Sequence of chain 1.A:
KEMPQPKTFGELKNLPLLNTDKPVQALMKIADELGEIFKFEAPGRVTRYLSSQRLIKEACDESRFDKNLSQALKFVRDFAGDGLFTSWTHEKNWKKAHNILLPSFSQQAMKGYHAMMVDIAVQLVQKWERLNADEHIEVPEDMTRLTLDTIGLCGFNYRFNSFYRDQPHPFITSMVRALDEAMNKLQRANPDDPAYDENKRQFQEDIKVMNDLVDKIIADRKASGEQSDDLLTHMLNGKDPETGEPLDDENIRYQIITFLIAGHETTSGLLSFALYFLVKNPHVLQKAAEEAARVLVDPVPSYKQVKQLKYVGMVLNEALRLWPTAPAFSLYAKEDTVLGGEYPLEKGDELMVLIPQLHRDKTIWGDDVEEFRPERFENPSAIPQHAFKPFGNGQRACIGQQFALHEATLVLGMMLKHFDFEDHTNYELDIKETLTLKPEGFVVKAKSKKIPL

A small-molecule ligand and the protein it binds are described below.
Small molecule (SMILES): O=C(O)[C@H](Cc1ccccc1)NC(=O)[C@@H]1CCCN1C(=O)CCC1CCCCC1

Binding-site contacts:
Ligand atom O3 contacts residue SER73 of chain 1.A at 3.6 Å.
Ligand atom O3 contacts residue LEU189 of chain 1.A at 3.6 Å.
Ligand atom C12 contacts residue ARG48 of chain 1.A at 3.5 Å.
Ligand atom C10 contacts residue ARG48 of chain 1.A at 3.2 Å.
Ligand atom C7 contacts residue LEU21 of chain 1.A at 3.5 Å (hydrophobic).
Ligand atom O3 contacts residue ALA75 of chain 1.A at 2.9 Å (h-bond).
Ligand atom C2 contacts residue ARG48 of chain 1.A at 3.6 Å.
Ligand atom C8 contacts residue LEU21 of chain 1.A at 3.5 Å (hydrophobic).
Ligand atom C12 contacts residue TYR52 of chain 1.A at 3.4 Å (hydrophobic).
Ligand atom O4 contacts residue ARG48 of chain 1.A at 2.6 Å (salt-bridge).
Ligand atom C9 contacts residue LEU21 of chain 1.A at 3.9 Å (hydrophobic).
Ligand atom C7 contacts residue ARG48 of chain 1.A at 3.5 Å.
Ligand atom O3 contacts residue GLN74 of chain 1.A at 3.5 Å (h-bond).
Ligand atom O15 contacts residue TYR52 of chain 1.A at 2.6 Å (h-bond).
Ligand atom C2 contacts residue ALA75 of chain 1.A at 3.8 Å (hydrophobic).
Ligand atom O22 contacts residue SER73 of chain 1.A at 3.9 Å.
Ligand atom O4 contacts residue SER73 of chain 1.A at 3.4 Å.
Ligand atom C28 contacts residue HEM1 of chain 1.C at 3.9 Å.
Ligand atom C6 contacts residue TYR52 of chain 1.A at 3.7 Å (hydrophobic).
Ligand atom C11 contacts residue ARG48 of chain 1.A at 3.4 Å.
Ligand atom C2 contacts residue GLN74 of chain 1.A at 3.6 Å.
Ligand atom C9 contacts residue ARG48 of chain 1.A at 3.2 Å.
Ligand atom C1 contacts residue TYR52 of chain 1.A at 3.9 Å (hydrophobic).
Ligand atom O4 contacts residue GLN74 of chain 1.A at 2.9 Å (h-bond).
Ligand atom C18 contacts residue MET186 of chain 1.A at 3.5 Å (hydrophobic).
Ligand atom C28 contacts residue ALA331 of chain 1.A at 3.2 Å (hydrophobic).
Ligand atom C25 contacts residue LEU438 of chain 1.A at 3.2 Å (hydrophobic).
Ligand atom C23 contacts residue ALA75 of chain 1.A at 3.9 Å (hydrophobic).
Ligand atom C29 contacts residue ALA331 of chain 1.A at 3.4 Å (hydrophobic).
Ligand atom C13 contacts residue TYR52 of chain 1.A at 3.6 Å (hydrophobic).
Ligand atom C26 contacts residue LEU438 of chain 1.A at 3.9 Å (hydrophobic).
Ligand atom O15 contacts residue MET355 of chain 1.A at 3.9 Å.
Ligand atom C24 contacts residue LEU438 of chain 1.A at 3.8 Å (hydrophobic).
Ligand atom C8 contacts residue ARG48 of chain 1.A at 3.3 Å.
Ligand atom C26 contacts residue ALA329 of chain 1.A at 3.8 Å (hydrophobic).
Ligand atom C27 contacts residue ALA331 of chain 1.A at 3.2 Å (hydrophobic).
Ligand atom C2 contacts residue SER73 of chain 1.A at 3.6 Å.
Ligand atom C11 contacts residue PHE43 of chain 1.A at 3.7 Å (hydrophobic).
Ligand atom C17 contacts residue LEU189 of chain 1.A at 3.8 Å (hydrophobic).
Ligand atom O15 contacts residue LEU30 of chain 1.A at 3.6 Å.